Binding-site contacts:
Ligand atom C1 contacts residue GLU413 of chain 2.A at 4.5 Å.
Ligand atom C8 contacts residue ASN447 of chain 2.A at 4.4 Å.
Ligand atom N2 contacts residue ASN447 of chain 2.A at 2.8 Å (h-bond).
Ligand atom C5 contacts residue TYR412 of chain 2.A at 4.3 Å (hydrophobic).
Ligand atom O3 contacts residue GLU413 of chain 2.A at 4.1 Å.
Ligand atom O5 contacts residue ASN447 of chain 2.A at 2.3 Å (h-bond).
Ligand atom C5 contacts residue ASN447 of chain 2.A at 3.6 Å.
Ligand atom C3 contacts residue GLU413 of chain 2.A at 3.4 Å.
Ligand atom O6 contacts residue TYR412 of chain 2.A at 3.9 Å.
Ligand atom C8 contacts residue SER446 of chain 2.A at 3.5 Å.
Ligand atom C4 contacts residue ASN447 of chain 2.A at 4.2 Å.
Ligand atom O7 contacts residue GLU413 of chain 2.A at 3.4 Å.
Ligand atom O4 contacts residue GLU413 of chain 2.A at 2.8 Å (salt-bridge).
Ligand atom C7 contacts residue ASN447 of chain 2.A at 3.5 Å.
Ligand atom C4 contacts residue GLU413 of chain 2.A at 3.7 Å.
Ligand atom O4 contacts residue ARG391 of chain 2.A at 4.2 Å.
Ligand atom C1 contacts residue ASN447 of chain 2.A at 1.4 Å.
Ligand atom C2 contacts residue ASN447 of chain 2.A at 2.5 Å.
Ligand atom C1 contacts residue TYR412 of chain 2.A at 4.1 Å (hydrophobic).
Ligand atom O7 contacts residue ASN447 of chain 2.A at 3.5 Å (h-bond).
Ligand atom C2 contacts residue GLU413 of chain 2.A at 4.4 Å.
Ligand atom O5 contacts residue TYR412 of chain 2.A at 3.7 Å.
Ligand atom C3 contacts residue ASN447 of chain 2.A at 3.7 Å.

Sequence of chain 2.A:
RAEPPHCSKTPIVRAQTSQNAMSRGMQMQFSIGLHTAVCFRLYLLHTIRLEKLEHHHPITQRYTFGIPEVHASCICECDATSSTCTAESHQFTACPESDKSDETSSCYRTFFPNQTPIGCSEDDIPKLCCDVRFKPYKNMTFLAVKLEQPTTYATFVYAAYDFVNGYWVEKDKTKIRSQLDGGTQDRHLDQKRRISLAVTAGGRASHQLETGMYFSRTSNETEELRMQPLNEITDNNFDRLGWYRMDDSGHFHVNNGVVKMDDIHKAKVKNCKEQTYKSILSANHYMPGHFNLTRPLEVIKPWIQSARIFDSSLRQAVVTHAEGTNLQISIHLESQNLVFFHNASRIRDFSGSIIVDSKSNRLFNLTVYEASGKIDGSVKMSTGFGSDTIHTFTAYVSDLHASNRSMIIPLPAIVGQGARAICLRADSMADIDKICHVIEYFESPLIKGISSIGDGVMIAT

A protein and the small-molecule ligand that binds it are described below.
Small molecule (SMILES): CC(=O)N[C@@H]1[C@@H](O)[C@H](O)[C@@H](CO)O[C@H]1O